Sequence of chain 2.C:
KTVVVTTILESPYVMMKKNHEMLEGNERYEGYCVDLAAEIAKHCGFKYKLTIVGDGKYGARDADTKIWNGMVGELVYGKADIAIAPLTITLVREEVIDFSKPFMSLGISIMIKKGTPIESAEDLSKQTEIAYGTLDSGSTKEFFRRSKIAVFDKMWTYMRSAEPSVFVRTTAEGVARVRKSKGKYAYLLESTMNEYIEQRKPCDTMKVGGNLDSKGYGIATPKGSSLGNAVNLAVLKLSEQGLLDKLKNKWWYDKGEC

A small-molecule ligand and the protein it binds are described below.
Small molecule (SMILES): NC(=O)CN1CCCC1=O

Sequence of chain 1.C:
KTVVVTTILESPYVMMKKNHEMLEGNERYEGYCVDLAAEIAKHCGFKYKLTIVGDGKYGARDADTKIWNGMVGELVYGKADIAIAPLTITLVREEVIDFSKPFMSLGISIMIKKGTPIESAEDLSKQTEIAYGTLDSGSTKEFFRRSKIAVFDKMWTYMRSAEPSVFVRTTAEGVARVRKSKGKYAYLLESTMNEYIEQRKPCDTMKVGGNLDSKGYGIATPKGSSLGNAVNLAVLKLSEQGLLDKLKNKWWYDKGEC

Binding-site contacts:
Ligand atom C08 contacts residue SER214 of chain 1.C at 2.9 Å.
Ligand atom C06 contacts residue ASP245 of chain 2.C at 2.7 Å.
Ligand atom O10 contacts residue MET104 of chain 2.C at 4.3 Å.
Ligand atom O10 contacts residue PRO102 of chain 2.C at 3.6 Å.
Ligand atom C09 contacts residue LEU244 of chain 2.C at 3.7 Å (hydrophobic).
Ligand atom N05 contacts residue ASP245 of chain 2.C at 3.9 Å.
Ligand atom N05 contacts residue SER214 of chain 1.C at 4.2 Å.
Ligand atom C06 contacts residue LEU244 of chain 2.C at 3.6 Å (hydrophobic).
Ligand atom N01 contacts residue LEU244 of chain 2.C at 4.3 Å.
Ligand atom C04 contacts residue PHE103 of chain 2.C at 2.8 Å (hydrophobic).
Ligand atom O03 contacts residue LEU244 of chain 2.C at 3.5 Å (h-bond).
Ligand atom O03 contacts residue LYS248 of chain 2.C at 4.1 Å.
Ligand atom O10 contacts residue LEU244 of chain 2.C at 3.8 Å.
Ligand atom C09 contacts residue SER239 of chain 2.C at 3.7 Å.
Ligand atom C08 contacts residue SER239 of chain 2.C at 2.8 Å.
Ligand atom C02 contacts residue MET104 of chain 2.C at 4.2 Å (hydrophobic).
Ligand atom N01 contacts residue LYS248 of chain 2.C at 3.7 Å.
Ligand atom N05 contacts residue LEU244 of chain 2.C at 3.7 Å.
Ligand atom C04 contacts residue MET104 of chain 2.C at 3.8 Å (hydrophobic).
Ligand atom C07 contacts residue SER214 of chain 1.C at 3.6 Å.
Ligand atom O10 contacts residue SER214 of chain 1.C at 3.9 Å.
Ligand atom C07 contacts residue LEU244 of chain 2.C at 4.1 Å (hydrophobic).
Ligand atom C09 contacts residue PHE103 of chain 2.C at 3.9 Å (hydrophobic).
Ligand atom N01 contacts residue PHE103 of chain 2.C at 3.8 Å.
Ligand atom C07 contacts residue ASP245 of chain 2.C at 3.3 Å.
Ligand atom O10 contacts residue PHE103 of chain 2.C at 3.5 Å (h-bond).
Ligand atom C09 contacts residue SER214 of chain 1.C at 3.5 Å.
Ligand atom N01 contacts residue TYR32 of chain 2.C at 3.9 Å.
Ligand atom C06 contacts residue SER214 of chain 1.C at 4.1 Å.
Ligand atom N01 contacts residue MET104 of chain 2.C at 3.1 Å.
Ligand atom C08 contacts residue LEU244 of chain 2.C at 4.1 Å (hydrophobic).
Ligand atom C02 contacts residue ASP245 of chain 2.C at 4.0 Å.
Ligand atom C04 contacts residue LEU244 of chain 2.C at 3.9 Å (hydrophobic).
Ligand atom C02 contacts residue TYR32 of chain 2.C at 4.5 Å (hydrophobic).
Ligand atom O10 contacts residue SER239 of chain 2.C at 4.0 Å.
Ligand atom C02 contacts residue LEU244 of chain 2.C at 4.0 Å (hydrophobic).
Ligand atom C07 contacts residue SER239 of chain 2.C at 3.7 Å.
Ligand atom N05 contacts residue PHE103 of chain 2.C at 3.6 Å.
Ligand atom O03 contacts residue ASP245 of chain 2.C at 2.9 Å (salt-bridge).
Ligand atom C02 contacts residue PHE103 of chain 2.C at 3.7 Å (hydrophobic).